Sequence of chain 1.A:
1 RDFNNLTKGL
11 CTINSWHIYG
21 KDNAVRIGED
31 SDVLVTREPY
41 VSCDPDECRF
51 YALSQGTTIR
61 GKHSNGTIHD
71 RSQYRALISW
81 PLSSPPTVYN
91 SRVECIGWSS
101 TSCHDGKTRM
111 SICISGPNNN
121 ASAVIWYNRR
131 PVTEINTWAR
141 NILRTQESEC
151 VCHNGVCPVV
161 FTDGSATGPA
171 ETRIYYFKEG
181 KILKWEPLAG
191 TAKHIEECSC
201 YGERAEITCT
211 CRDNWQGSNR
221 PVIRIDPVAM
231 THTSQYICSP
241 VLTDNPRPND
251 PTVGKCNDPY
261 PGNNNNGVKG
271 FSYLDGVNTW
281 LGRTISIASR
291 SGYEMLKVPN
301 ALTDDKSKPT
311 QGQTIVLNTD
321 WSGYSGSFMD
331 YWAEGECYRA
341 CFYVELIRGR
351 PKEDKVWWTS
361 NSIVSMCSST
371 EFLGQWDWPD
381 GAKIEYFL

This small molecule binds to this protein.
Small molecule (SMILES): CC(=O)N[C@H]1[C@H](O[C@H]2[C@H](O)[C@@H](NC(C)=O)CO[C@@H]2CO)O[C@H](CO)[C@@H](O[C@@H]2O[C@H](CO[C@H]3O[C@H](CO)[C@@H](O)[C@H](O)[C@@H]3O)[C@@H](O)[C@H](O[C@H]3O[C@H](CO)[C@@H](O)[C@H](O)[C@@H]3O[C@H]3O[C@H](CO)[C@@H](O)[C@H](O)[C@@H]3O[C@H]3O[C@H](CO)[C@@H](O)[C@H](O)[C@@H]3O)[C@@H]2O)[C@@H]1O

Sequence of chain 4.A:
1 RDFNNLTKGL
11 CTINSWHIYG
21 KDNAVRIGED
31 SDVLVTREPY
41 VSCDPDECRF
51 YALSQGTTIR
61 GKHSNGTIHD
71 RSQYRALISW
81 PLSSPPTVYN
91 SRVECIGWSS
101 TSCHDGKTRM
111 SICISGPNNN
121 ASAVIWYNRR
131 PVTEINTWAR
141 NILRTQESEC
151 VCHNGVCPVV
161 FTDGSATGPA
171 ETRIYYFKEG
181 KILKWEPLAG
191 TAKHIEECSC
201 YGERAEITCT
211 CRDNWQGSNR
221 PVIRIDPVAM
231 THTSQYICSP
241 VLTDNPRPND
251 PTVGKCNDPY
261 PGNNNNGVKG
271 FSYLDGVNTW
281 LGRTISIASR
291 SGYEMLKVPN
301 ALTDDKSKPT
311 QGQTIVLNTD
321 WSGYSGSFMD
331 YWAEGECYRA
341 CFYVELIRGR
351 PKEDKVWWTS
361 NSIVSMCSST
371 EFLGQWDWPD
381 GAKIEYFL

Binding-site contacts:
Ligand atom N2 contacts residue ARG140 of chain 4.A at 3.6 Å (salt-bridge).
Ligand atom O5 contacts residue GLN375 of chain 1.A at 3.5 Å (h-bond).
Ligand atom O5 contacts residue GLY374 of chain 1.A at 3.1 Å.
Ligand atom O3 contacts residue ARG283 of chain 1.A at 2.9 Å (salt-bridge).
Ligand atom C6 contacts residue PRO309 of chain 1.A at 3.5 Å (hydrophobic).
Ligand atom O5 contacts residue ASN120 of chain 4.A at 2.3 Å (h-bond).
Ligand atom O2 contacts residue ASN249 of chain 1.A at 2.9 Å (h-bond).
Ligand atom O2 contacts residue LEU296 of chain 1.A at 3.3 Å.
Ligand atom O6 contacts residue LYS308 of chain 1.A at 2.9 Å (salt-bridge).
Ligand atom C6 contacts residue ILE285 of chain 1.A at 3.5 Å (hydrophobic).
Ligand atom C4 contacts residue GLU294 of chain 1.A at 3.5 Å.
Ligand atom C2 contacts residue ASN120 of chain 4.A at 2.5 Å.
Ligand atom O5 contacts residue ASP250 of chain 1.A at 3.3 Å (salt-bridge).
Ligand atom C5 contacts residue ARG283 of chain 1.A at 3.6 Å.
Ligand atom C7 contacts residue ASN120 of chain 4.A at 3.4 Å.
Ligand atom O3 contacts residue GLN311 of chain 1.A at 3.4 Å.
Ligand atom C3 contacts residue GLU294 of chain 1.A at 3.2 Å.
Ligand atom O6 contacts residue GLN375 of chain 1.A at 2.9 Å.
Ligand atom O3 contacts residue GLU294 of chain 1.A at 2.7 Å (salt-bridge).
Ligand atom N2 contacts residue ASN120 of chain 4.A at 3.0 Å (h-bond).
Ligand atom C1 contacts residue ASN120 of chain 4.A at 1.4 Å.
Ligand atom O4 contacts residue ARG247 of chain 1.A at 3.3 Å (salt-bridge).
Ligand atom O3 contacts residue ASN249 of chain 1.A at 2.6 Å (h-bond).
Ligand atom O4 contacts residue ARG283 of chain 1.A at 3.6 Å (salt-bridge).
Ligand atom O6 contacts residue ILE285 of chain 1.A at 2.8 Å (h-bond).
Ligand atom O3 contacts residue GLY312 of chain 1.A at 3.0 Å (h-bond).
Ligand atom O6 contacts residue ASP250 of chain 1.A at 2.4 Å (salt-bridge).
Ligand atom O3 contacts residue ASP250 of chain 1.A at 2.8 Å (salt-bridge).
Ligand atom C6 contacts residue LEU373 of chain 1.A at 3.2 Å (hydrophobic).
Ligand atom O4 contacts residue GLU294 of chain 1.A at 2.9 Å (salt-bridge).
Ligand atom O5 contacts residue ARG283 of chain 1.A at 3.1 Å (salt-bridge).
Ligand atom C2 contacts residue ASN249 of chain 1.A at 3.5 Å.
Ligand atom C3 contacts residue GLY312 of chain 1.A at 3.1 Å.
Ligand atom O2 contacts residue GLY312 of chain 1.A at 3.1 Å.
Ligand atom C3 contacts residue ASN249 of chain 1.A at 3.5 Å.
Ligand atom O6 contacts residue THR310 of chain 1.A at 3.6 Å (h-bond).
Ligand atom C6 contacts residue ARG283 of chain 1.A at 3.6 Å.
Ligand atom O4 contacts residue ILE287 of chain 1.A at 3.4 Å.
Ligand atom O5 contacts residue GLY312 of chain 1.A at 3.6 Å (h-bond).
Ligand atom C6 contacts residue ASP250 of chain 1.A at 3.4 Å.